Sequence of chain 1.B:
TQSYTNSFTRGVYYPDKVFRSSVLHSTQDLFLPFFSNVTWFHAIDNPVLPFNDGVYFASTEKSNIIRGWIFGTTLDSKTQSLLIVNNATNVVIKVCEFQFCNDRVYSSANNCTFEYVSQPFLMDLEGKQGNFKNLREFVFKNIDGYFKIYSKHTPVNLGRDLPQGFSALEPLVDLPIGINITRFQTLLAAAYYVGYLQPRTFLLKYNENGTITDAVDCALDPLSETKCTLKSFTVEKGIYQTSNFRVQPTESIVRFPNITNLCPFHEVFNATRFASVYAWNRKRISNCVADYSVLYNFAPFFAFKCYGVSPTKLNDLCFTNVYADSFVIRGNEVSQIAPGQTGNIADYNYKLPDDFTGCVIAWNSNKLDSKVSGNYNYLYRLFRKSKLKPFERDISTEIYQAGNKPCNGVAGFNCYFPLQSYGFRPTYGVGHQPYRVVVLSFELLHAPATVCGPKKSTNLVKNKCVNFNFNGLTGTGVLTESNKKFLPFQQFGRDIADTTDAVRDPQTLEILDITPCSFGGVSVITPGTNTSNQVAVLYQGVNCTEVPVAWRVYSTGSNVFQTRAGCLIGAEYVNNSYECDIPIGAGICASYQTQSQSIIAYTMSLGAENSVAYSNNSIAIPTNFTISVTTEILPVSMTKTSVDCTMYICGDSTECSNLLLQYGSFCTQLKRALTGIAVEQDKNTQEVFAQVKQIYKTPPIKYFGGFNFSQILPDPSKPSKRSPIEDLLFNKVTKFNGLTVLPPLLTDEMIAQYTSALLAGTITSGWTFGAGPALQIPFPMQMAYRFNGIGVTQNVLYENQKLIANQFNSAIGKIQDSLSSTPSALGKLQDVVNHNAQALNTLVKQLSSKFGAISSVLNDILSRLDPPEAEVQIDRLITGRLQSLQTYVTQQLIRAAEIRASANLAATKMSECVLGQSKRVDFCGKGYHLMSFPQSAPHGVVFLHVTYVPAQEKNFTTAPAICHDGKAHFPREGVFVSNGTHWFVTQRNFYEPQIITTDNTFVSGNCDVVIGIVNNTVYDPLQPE

This protein binds this small molecule.
Small molecule (SMILES): CC(=O)N[C@@H]1[C@@H](O)[C@H](O)[C@@H](CO)O[C@H]1O

Binding-site contacts:
Ligand atom C1 contacts residue ASN328 of chain 1.B at 1.5 Å.
Ligand atom C3 contacts residue ASN328 of chain 1.B at 3.8 Å.
Ligand atom C2 contacts residue ASN328 of chain 1.B at 2.5 Å.
Ligand atom C4 contacts residue ASN328 of chain 1.B at 4.2 Å.
Ligand atom O7 contacts residue ASN328 of chain 1.B at 3.3 Å (h-bond).
Ligand atom N2 contacts residue ASN328 of chain 1.B at 3.0 Å (h-bond).
Ligand atom C7 contacts residue ASN328 of chain 1.B at 3.4 Å.
Ligand atom C5 contacts residue ASN328 of chain 1.B at 3.6 Å.
Ligand atom O5 contacts residue ASN328 of chain 1.B at 2.3 Å (h-bond).